Binding-site contacts:
Ligand atom C4 contacts residue ASN212 of chain 2.H at 4.2 Å.
Ligand atom C1 contacts residue ASN212 of chain 2.H at 1.4 Å.
Ligand atom N2 contacts residue ILE211 of chain 2.H at 4.5 Å.
Ligand atom C7 contacts residue ASN212 of chain 2.H at 4.0 Å.
Ligand atom O6 contacts residue ASN212 of chain 2.H at 4.3 Å.
Ligand atom C1 contacts residue ILE211 of chain 2.H at 4.3 Å (hydrophobic).
Ligand atom N2 contacts residue ASN212 of chain 2.H at 2.9 Å (h-bond).
Ligand atom C3 contacts residue ASN212 of chain 2.H at 3.8 Å.
Ligand atom C2 contacts residue ASN212 of chain 2.H at 2.5 Å.
Ligand atom O5 contacts residue ASN212 of chain 2.H at 2.4 Å (h-bond).
Ligand atom C5 contacts residue ASN212 of chain 2.H at 3.7 Å.

The small molecule below binds the protein below.
Small molecule (SMILES): CC(=O)N[C@@H]1[C@@H](O)[C@H](O)[C@@H](CO)O[C@H]1O

Sequence of chain 2.H:
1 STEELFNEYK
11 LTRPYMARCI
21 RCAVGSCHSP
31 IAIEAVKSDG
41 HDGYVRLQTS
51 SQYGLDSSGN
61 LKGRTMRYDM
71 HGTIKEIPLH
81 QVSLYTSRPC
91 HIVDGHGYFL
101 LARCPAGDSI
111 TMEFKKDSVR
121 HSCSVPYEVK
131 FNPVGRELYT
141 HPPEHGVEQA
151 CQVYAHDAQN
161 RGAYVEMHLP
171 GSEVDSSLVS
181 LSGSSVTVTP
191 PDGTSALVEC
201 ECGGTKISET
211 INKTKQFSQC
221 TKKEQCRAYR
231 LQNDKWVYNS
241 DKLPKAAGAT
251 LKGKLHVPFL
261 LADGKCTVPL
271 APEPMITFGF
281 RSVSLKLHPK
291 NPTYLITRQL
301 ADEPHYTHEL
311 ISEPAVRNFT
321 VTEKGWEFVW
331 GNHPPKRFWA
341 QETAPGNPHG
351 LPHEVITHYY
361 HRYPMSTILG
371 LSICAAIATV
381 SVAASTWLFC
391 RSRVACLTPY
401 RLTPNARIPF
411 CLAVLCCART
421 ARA